Sequence of chain 1.A:
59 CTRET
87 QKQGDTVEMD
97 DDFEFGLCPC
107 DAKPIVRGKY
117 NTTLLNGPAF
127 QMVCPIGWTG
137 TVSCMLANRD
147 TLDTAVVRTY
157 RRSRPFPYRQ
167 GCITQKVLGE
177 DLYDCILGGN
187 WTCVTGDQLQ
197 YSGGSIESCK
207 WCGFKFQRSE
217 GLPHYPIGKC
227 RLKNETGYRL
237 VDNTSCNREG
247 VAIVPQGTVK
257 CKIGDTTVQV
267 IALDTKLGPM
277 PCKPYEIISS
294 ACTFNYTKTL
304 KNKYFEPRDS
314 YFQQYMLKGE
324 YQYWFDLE

This protein binds this small molecule.
Small molecule (SMILES): CC(=O)N[C@@H]1[C@@H](O)[C@H](O)[C@@H](CO)O[C@H]1O

Binding-site contacts:
Ligand atom C5 contacts residue LEU228 of chain 1.A at 4.3 Å (hydrophobic).
Ligand atom N2 contacts residue GLU231 of chain 1.A at 3.7 Å.
Ligand atom O6 contacts residue LEU228 of chain 1.A at 3.9 Å.
Ligand atom O6 contacts residue GLY199 of chain 1.A at 3.1 Å (h-bond).
Ligand atom O4 contacts residue ARG235 of chain 1.A at 4.2 Å.
Ligand atom C2 contacts residue ASN230 of chain 1.A at 2.5 Å.
Ligand atom O6 contacts residue GLY200 of chain 1.A at 4.0 Å.
Ligand atom O3 contacts residue GLN171 of chain 1.A at 4.4 Å.
Ligand atom C1 contacts residue ASN230 of chain 1.A at 1.4 Å.
Ligand atom C1 contacts residue GLU231 of chain 1.A at 3.5 Å.
Ligand atom C3 contacts residue GLU231 of chain 1.A at 3.4 Å.
Ligand atom C5 contacts residue ASN230 of chain 1.A at 3.6 Å.
Ligand atom C4 contacts residue ASN230 of chain 1.A at 4.2 Å.
Ligand atom O5 contacts residue GLU231 of chain 1.A at 4.4 Å.
Ligand atom C3 contacts residue ASN230 of chain 1.A at 3.7 Å.
Ligand atom O3 contacts residue GLU231 of chain 1.A at 4.2 Å.
Ligand atom C7 contacts residue ASN230 of chain 1.A at 3.3 Å.
Ligand atom O7 contacts residue ASN230 of chain 1.A at 3.3 Å (h-bond).
Ligand atom C5 contacts residue GLU231 of chain 1.A at 4.3 Å.
Ligand atom O5 contacts residue ASN230 of chain 1.A at 2.3 Å (h-bond).
Ligand atom C2 contacts residue GLU231 of chain 1.A at 3.8 Å.
Ligand atom C6 contacts residue GLY199 of chain 1.A at 4.2 Å.
Ligand atom C4 contacts residue GLU231 of chain 1.A at 4.3 Å.
Ligand atom N2 contacts residue GLN171 of chain 1.A at 4.4 Å.
Ligand atom C8 contacts residue ASN230 of chain 1.A at 4.3 Å.
Ligand atom N2 contacts residue ASN230 of chain 1.A at 2.9 Å (h-bond).